The protein below binds the small molecule below.
Small molecule (SMILES): CC(=O)N[C@H]1[C@H](O[C@H]2[C@H](O)[C@@H](NC(C)=O)CO[C@@H]2CO)O[C@H](CO)[C@@H](O)[C@@H]1O

Sequence of chain 5.H:
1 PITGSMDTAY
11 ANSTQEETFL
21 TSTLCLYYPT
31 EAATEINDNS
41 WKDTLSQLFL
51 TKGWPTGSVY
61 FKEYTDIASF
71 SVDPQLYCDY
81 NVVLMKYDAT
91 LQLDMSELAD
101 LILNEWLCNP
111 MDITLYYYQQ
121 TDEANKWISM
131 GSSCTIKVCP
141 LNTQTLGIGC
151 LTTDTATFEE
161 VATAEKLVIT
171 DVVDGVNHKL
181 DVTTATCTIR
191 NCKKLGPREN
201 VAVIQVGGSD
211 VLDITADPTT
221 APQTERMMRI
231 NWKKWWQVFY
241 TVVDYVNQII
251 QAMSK

Binding-site contacts:
Ligand atom C7 contacts residue ASN12 of chain 5.H at 3.9 Å.
Ligand atom C2 contacts residue ASN12 of chain 5.H at 3.2 Å.
Ligand atom O5 contacts residue ASN12 of chain 5.H at 2.7 Å (h-bond).
Ligand atom C1 contacts residue ASN12 of chain 5.H at 2.2 Å.
Ligand atom N2 contacts residue ASN12 of chain 5.H at 3.8 Å.
Ligand atom C5 contacts residue ASN12 of chain 5.H at 4.1 Å.
Ligand atom O7 contacts residue ASN12 of chain 5.H at 3.7 Å.